Sequence of chain 1.A:
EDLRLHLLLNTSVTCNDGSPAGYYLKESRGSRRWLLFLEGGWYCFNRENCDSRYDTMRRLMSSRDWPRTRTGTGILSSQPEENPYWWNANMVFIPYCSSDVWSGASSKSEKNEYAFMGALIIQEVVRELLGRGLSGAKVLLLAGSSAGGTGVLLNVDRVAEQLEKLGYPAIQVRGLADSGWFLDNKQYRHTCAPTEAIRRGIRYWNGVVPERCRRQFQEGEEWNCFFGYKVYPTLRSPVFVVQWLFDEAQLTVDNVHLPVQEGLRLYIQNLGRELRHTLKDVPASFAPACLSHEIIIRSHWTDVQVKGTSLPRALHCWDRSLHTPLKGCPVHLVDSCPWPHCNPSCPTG

Binding-site contacts:
Ligand atom C03 contacts residue ALA156 of chain 1.A at 3.8 Å (hydrophobic).
Ligand atom C15 contacts residue PHE191 of chain 1.A at 3.3 Å (hydrophobic).
Ligand atom C14 contacts residue THR159 of chain 1.A at 3.5 Å.
Ligand atom C13 contacts residue THR159 of chain 1.A at 3.9 Å.
Ligand atom CL16 contacts residue PRO210 of chain 1.A at 3.1 Å.
Ligand atom O02 contacts residue SER155 of chain 1.A at 3.0 Å (h-bond).
Ligand atom O06 contacts residue ALA156 of chain 1.A at 3.1 Å.
Ligand atom N07 contacts residue PHE191 of chain 1.A at 3.4 Å.
Ligand atom C08 contacts residue TYR52 of chain 1.A at 3.9 Å (hydrophobic).
Ligand atom C11 contacts residue PHE191 of chain 1.A at 3.7 Å (hydrophobic).
Ligand atom C05 contacts residue ALA156 of chain 1.A at 4.0 Å (hydrophobic).
Ligand atom C12 contacts residue PHE243 of chain 1.A at 3.9 Å (hydrophobic).
Ligand atom O06 contacts residue THR159 of chain 1.A at 4.0 Å.
Ligand atom O04 contacts residue SER155 of chain 1.A at 3.7 Å.
Ligand atom C03 contacts residue SER155 of chain 1.A at 3.5 Å.
Ligand atom C08 contacts residue TRP51 of chain 1.A at 3.7 Å (hydrophobic).
Ligand atom N07 contacts residue TYR52 of chain 1.A at 3.7 Å.
Ligand atom C12 contacts residue PHE191 of chain 1.A at 3.8 Å (hydrophobic).
Ligand atom O02 contacts residue PHE191 of chain 1.A at 3.8 Å.
Ligand atom C01 contacts residue ALA265 of chain 1.A at 3.8 Å (hydrophobic).
Ligand atom C05 contacts residue PHE191 of chain 1.A at 3.7 Å (hydrophobic).
Ligand atom C14 contacts residue PHE191 of chain 1.A at 3.4 Å (hydrophobic).
Ligand atom C08 contacts residue PHE191 of chain 1.A at 3.8 Å (hydrophobic).
Ligand atom C01 contacts residue SER155 of chain 1.A at 3.1 Å.
Ligand atom C13 contacts residue PHE242 of chain 1.A at 3.5 Å (hydrophobic).
Ligand atom C13 contacts residue PHE191 of chain 1.A at 3.7 Å (hydrophobic).
Ligand atom CL16 contacts residue PHE191 of chain 1.A at 3.8 Å.
Ligand atom O04 contacts residue ALA156 of chain 1.A at 3.5 Å.
Ligand atom O02 contacts residue ALA265 of chain 1.A at 3.9 Å.
Ligand atom C12 contacts residue ILE214 of chain 1.A at 3.4 Å (hydrophobic).
Ligand atom C09 contacts residue TYR52 of chain 1.A at 3.9 Å (hydrophobic).
Ligand atom C10 contacts residue PHE191 of chain 1.A at 3.5 Å (hydrophobic).
Ligand atom C01 contacts residue TRP51 of chain 1.A at 3.3 Å (hydrophobic).
Ligand atom C12 contacts residue PHE242 of chain 1.A at 3.8 Å (hydrophobic).
Ligand atom CL16 contacts residue PHE243 of chain 1.A at 3.4 Å.
Ligand atom O06 contacts residue PHE191 of chain 1.A at 3.9 Å.
Ligand atom C11 contacts residue ILE214 of chain 1.A at 3.7 Å (hydrophobic).
Ligand atom C01 contacts residue HIS312 of chain 1.A at 3.8 Å.
Ligand atom O06 contacts residue SER155 of chain 1.A at 3.9 Å.
Ligand atom O04 contacts residue TRP51 of chain 1.A at 3.0 Å.

This protein binds this small molecule.
Small molecule (SMILES): COC(=O)C(=O)n1ccc2c(Cl)cccc21